Binding-site contacts:
Ligand atom C09 contacts residue HIS88 of chain 1.A at 3.1 Å.
Ligand atom C01 contacts residue LYS37 of chain 1.A at 3.6 Å.
Ligand atom C23 contacts residue TYR87 of chain 1.A at 3.4 Å (hydrophobic).
Ligand atom C21 contacts residue VAL16 of chain 1.A at 3.6 Å (hydrophobic).
Ligand atom C16 contacts residue GLU89 of chain 1.A at 3.8 Å.
Ligand atom C09 contacts residue LEU145 of chain 1.A at 3.4 Å (hydrophobic).
Ligand atom C29 contacts residue ALA155 of chain 1.A at 3.7 Å (hydrophobic).
Ligand atom C11 contacts residue VAL16 of chain 1.A at 3.9 Å (hydrophobic).
Ligand atom N08 contacts residue HIS86 of chain 1.A at 3.9 Å.
Ligand atom C10 contacts residue LEU145 of chain 1.A at 3.4 Å (hydrophobic).
Ligand atom O31 contacts residue LYS37 of chain 1.A at 3.5 Å.
Ligand atom N08 contacts residue HIS88 of chain 1.A at 3.0 Å (h-bond).
Ligand atom C01 contacts residue LEU83 of chain 1.A at 3.5 Å (hydrophobic).
Ligand atom C01 contacts residue ALA35 of chain 1.A at 3.6 Å (hydrophobic).
Ligand atom O28 contacts residue ALA155 of chain 1.A at 3.9 Å.
Ligand atom C24 contacts residue LEU145 of chain 1.A at 3.4 Å (hydrophobic).
Ligand atom C25 contacts residue VAL24 of chain 1.A at 3.7 Å (hydrophobic).
Ligand atom C12 contacts residue GLY91 of chain 1.A at 3.6 Å.
Ligand atom C04 contacts residue THR85 of chain 1.A at 3.9 Å.
Ligand atom C14 contacts residue VAL16 of chain 1.A at 3.8 Å (hydrophobic).
Ligand atom C13 contacts residue VAL16 of chain 1.A at 3.9 Å (hydrophobic).
Ligand atom C32 contacts residue ASP156 of chain 1.A at 3.7 Å.
Ligand atom C09 contacts residue TYR87 of chain 1.A at 3.9 Å (hydrophobic).
Ligand atom N08 contacts residue LEU145 of chain 1.A at 3.4 Å.
Ligand atom N08 contacts residue TYR87 of chain 1.A at 3.8 Å.
Ligand atom C29 contacts residue ASN143 of chain 1.A at 3.6 Å.
Ligand atom C07 contacts residue HIS86 of chain 1.A at 3.8 Å.
Ligand atom C29 contacts residue LYS142 of chain 1.A at 3.5 Å.
Ligand atom C22 contacts residue TYR87 of chain 1.A at 3.3 Å (hydrophobic).
Ligand atom O02 contacts residue LYS37 of chain 1.A at 3.5 Å.
Ligand atom C04 contacts residue VAL24 of chain 1.A at 3.9 Å (hydrophobic).
Ligand atom C01 contacts residue THR85 of chain 1.A at 3.3 Å.
Ligand atom C23 contacts residue HIS88 of chain 1.A at 3.6 Å.
Ligand atom C06 contacts residue LEU145 of chain 1.A at 3.4 Å (hydrophobic).
Ligand atom C13 contacts residue GLY91 of chain 1.A at 3.6 Å.
Ligand atom C07 contacts residue LEU145 of chain 1.A at 3.4 Å (hydrophobic).
Ligand atom C22 contacts residue VAL16 of chain 1.A at 3.8 Å (hydrophobic).
Ligand atom C04 contacts residue ALA35 of chain 1.A at 3.8 Å (hydrophobic).
Ligand atom C23 contacts residue VAL16 of chain 1.A at 3.9 Å (hydrophobic).
Ligand atom C07 contacts residue ALA35 of chain 1.A at 3.7 Å (hydrophobic).

Sequence of chain 1.A:
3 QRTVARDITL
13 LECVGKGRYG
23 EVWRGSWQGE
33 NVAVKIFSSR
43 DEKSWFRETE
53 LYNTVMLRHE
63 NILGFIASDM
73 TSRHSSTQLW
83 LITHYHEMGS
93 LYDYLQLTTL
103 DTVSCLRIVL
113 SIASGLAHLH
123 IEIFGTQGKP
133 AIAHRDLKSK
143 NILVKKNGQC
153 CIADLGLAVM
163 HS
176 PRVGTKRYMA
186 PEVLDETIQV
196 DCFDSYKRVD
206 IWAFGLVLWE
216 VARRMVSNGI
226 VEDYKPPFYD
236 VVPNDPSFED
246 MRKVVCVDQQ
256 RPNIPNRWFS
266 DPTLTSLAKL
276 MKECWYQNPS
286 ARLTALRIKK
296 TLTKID

The small molecule below binds the protein below.
Small molecule (SMILES): COc1cc(-c2cncc(-c3ccc(C4CCN(C)CC4)cc3)c2C)cc(OC)c1OC